The small molecule below binds the protein below.
Small molecule (SMILES): CC(=O)N[C@@H]1[C@@H](O)[C@H](O)[C@@H](CO)O[C@H]1O

Binding-site contacts:
Ligand atom C5 contacts residue ASN127 of chain 3.A at 3.6 Å.
Ligand atom O5 contacts residue ASN127 of chain 3.A at 2.2 Å (h-bond).
Ligand atom C3 contacts residue ASN127 of chain 3.A at 3.8 Å.
Ligand atom C7 contacts residue GLN126 of chain 3.A at 4.1 Å.
Ligand atom N2 contacts residue ASN127 of chain 3.A at 3.1 Å (h-bond).
Ligand atom C8 contacts residue GLN126 of chain 3.A at 3.8 Å.
Ligand atom C7 contacts residue ASN127 of chain 3.A at 3.5 Å.
Ligand atom C1 contacts residue ASN127 of chain 3.A at 1.4 Å.
Ligand atom O7 contacts residue ASN127 of chain 3.A at 3.3 Å (h-bond).
Ligand atom C2 contacts residue ASN127 of chain 3.A at 2.5 Å.
Ligand atom C4 contacts residue ASN127 of chain 3.A at 4.2 Å.

Sequence of chain 3.A:
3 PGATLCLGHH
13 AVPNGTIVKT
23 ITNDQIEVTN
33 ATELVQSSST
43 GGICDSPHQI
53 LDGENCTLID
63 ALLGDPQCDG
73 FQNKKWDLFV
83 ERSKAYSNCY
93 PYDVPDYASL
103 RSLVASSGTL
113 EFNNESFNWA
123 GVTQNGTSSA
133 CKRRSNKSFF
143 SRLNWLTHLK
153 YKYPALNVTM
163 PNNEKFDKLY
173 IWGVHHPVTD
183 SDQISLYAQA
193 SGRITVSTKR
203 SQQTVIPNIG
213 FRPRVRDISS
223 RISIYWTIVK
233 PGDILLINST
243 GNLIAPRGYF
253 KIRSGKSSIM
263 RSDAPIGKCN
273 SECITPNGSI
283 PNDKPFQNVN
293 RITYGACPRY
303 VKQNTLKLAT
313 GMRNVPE